This small molecule binds to this protein.
Small molecule (SMILES): O=C(O)c1c(CCCOc2cccc3ccccc23)c2cccc3c2n1CCC3

Binding-site contacts:
Ligand atom CAT contacts residue ARG93 of chain 1.E at 3.3 Å.
Ligand atom CAI contacts residue MET80 of chain 1.E at 3.7 Å (hydrophobic).
Ligand atom CAD contacts residue PHE100 of chain 1.E at 3.6 Å (hydrophobic).
Ligand atom OAA contacts residue PHE84 of chain 1.E at 3.7 Å.
Ligand atom CAD contacts residue ILE124 of chain 1.E at 3.9 Å (hydrophobic).
Ligand atom OAA contacts residue ARG93 of chain 1.E at 2.8 Å (salt-bridge).
Ligand atom CAV contacts residue MET80 of chain 1.E at 3.7 Å (hydrophobic).
Ligand atom CAW contacts residue THR96 of chain 1.E at 3.6 Å.
Ligand atom CBA contacts residue THR96 of chain 1.E at 3.9 Å.
Ligand atom CAF contacts residue VAL79 of chain 1.E at 4.0 Å (hydrophobic).
Ligand atom CAL contacts residue PHE100 of chain 1.E at 3.9 Å (hydrophobic).
Ligand atom CAX contacts residue VAL83 of chain 1.E at 3.8 Å (hydrophobic).
Ligand atom CAQ contacts residue LEU97 of chain 1.E at 3.9 Å (hydrophobic).
Ligand atom CAQ contacts residue THR96 of chain 1.E at 3.8 Å.
Ligand atom CAG contacts residue MET61 of chain 1.E at 3.7 Å (hydrophobic).
Ligand atom CAM contacts residue PHE84 of chain 1.E at 3.5 Å (hydrophobic).
Ligand atom CAF contacts residue MET80 of chain 1.E at 3.6 Å (hydrophobic).
Ligand atom OAS contacts residue LEU97 of chain 1.E at 3.9 Å.
Ligand atom CAK contacts residue LEU97 of chain 1.E at 3.8 Å (hydrophobic).
Ligand atom CAG contacts residue PHE58 of chain 1.E at 3.8 Å (hydrophobic).
Ligand atom NBC contacts residue VAL83 of chain 1.E at 3.9 Å.
Ligand atom CAH contacts residue MET80 of chain 1.E at 3.7 Å (hydrophobic).
Ligand atom OAB contacts residue ARG93 of chain 1.E at 2.7 Å (salt-bridge).
Ligand atom CAD contacts residue GLY101 of chain 1.E at 3.8 Å.
Ligand atom CAZ contacts residue MET80 of chain 1.E at 3.5 Å (hydrophobic).
Ligand atom CAL contacts residue PHE58 of chain 1.E at 4.0 Å (hydrophobic).
Ligand atom CAE contacts residue PHE100 of chain 1.E at 3.7 Å (hydrophobic).
Ligand atom CAY contacts residue PHE100 of chain 1.E at 3.8 Å (hydrophobic).
Ligand atom CAJ contacts residue LEU65 of chain 1.E at 4.0 Å (hydrophobic).
Ligand atom CAO contacts residue VAL83 of chain 1.E at 3.7 Å (hydrophobic).
Ligand atom CAC contacts residue PHE100 of chain 1.E at 3.9 Å (hydrophobic).
Ligand atom CAY contacts residue MET80 of chain 1.E at 3.7 Å (hydrophobic).
Ligand atom CAJ contacts residue MET80 of chain 1.E at 4.0 Å (hydrophobic).
Ligand atom CAI contacts residue PHE100 of chain 1.E at 3.9 Å (hydrophobic).
Ligand atom CAD contacts residue LEU97 of chain 1.E at 3.9 Å (hydrophobic).
Ligand atom CAE contacts residue PHE58 of chain 1.E at 3.6 Å (hydrophobic).
Ligand atom OAA contacts residue VAL83 of chain 1.E at 3.4 Å (h-bond).
Ligand atom CAC contacts residue LEU120 of chain 1.E at 4.0 Å (hydrophobic).
Ligand atom CAK contacts residue PHE100 of chain 1.E at 3.4 Å (hydrophobic).
Ligand atom CAZ contacts residue PHE100 of chain 1.E at 3.5 Å (hydrophobic).

Sequence of chain 1.E:
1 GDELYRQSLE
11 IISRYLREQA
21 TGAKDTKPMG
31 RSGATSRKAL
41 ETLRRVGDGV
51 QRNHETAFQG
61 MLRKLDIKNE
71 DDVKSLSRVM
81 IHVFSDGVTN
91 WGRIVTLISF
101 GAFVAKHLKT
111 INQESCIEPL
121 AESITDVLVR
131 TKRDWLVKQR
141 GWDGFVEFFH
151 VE